Binding-site contacts:
Ligand atom C8 contacts residue THR15 of chain 1.A at 3.9 Å.
Ligand atom N2 contacts residue ASN23 of chain 1.A at 4.3 Å.
Ligand atom O5 contacts residue ASN23 of chain 1.A at 3.4 Å (h-bond).
Ligand atom C2 contacts residue ASN23 of chain 1.A at 3.2 Å.
Ligand atom C6 contacts residue ASN23 of chain 1.A at 3.4 Å.
Ligand atom C5 contacts residue ASN23 of chain 1.A at 3.3 Å.
Ligand atom O4 contacts residue ASN23 of chain 1.A at 3.6 Å.
Ligand atom O1 contacts residue ASN23 of chain 1.A at 4.0 Å.
Ligand atom O7 contacts residue THR15 of chain 1.A at 3.2 Å (h-bond).
Ligand atom O7 contacts residue ASN23 of chain 1.A at 4.3 Å.
Ligand atom C3 contacts residue ASN23 of chain 1.A at 3.2 Å.
Ligand atom C4 contacts residue ASN23 of chain 1.A at 2.6 Å.
Ligand atom C1 contacts residue ASN23 of chain 1.A at 3.8 Å.
Ligand atom C7 contacts residue THR15 of chain 1.A at 3.8 Å.
Ligand atom C7 contacts residue ASN23 of chain 1.A at 4.2 Å.
Ligand atom C8 contacts residue THR13 of chain 1.A at 3.5 Å.
Ligand atom O3 contacts residue ASN23 of chain 1.A at 3.2 Å (h-bond).

Sequence of chain 1.A:
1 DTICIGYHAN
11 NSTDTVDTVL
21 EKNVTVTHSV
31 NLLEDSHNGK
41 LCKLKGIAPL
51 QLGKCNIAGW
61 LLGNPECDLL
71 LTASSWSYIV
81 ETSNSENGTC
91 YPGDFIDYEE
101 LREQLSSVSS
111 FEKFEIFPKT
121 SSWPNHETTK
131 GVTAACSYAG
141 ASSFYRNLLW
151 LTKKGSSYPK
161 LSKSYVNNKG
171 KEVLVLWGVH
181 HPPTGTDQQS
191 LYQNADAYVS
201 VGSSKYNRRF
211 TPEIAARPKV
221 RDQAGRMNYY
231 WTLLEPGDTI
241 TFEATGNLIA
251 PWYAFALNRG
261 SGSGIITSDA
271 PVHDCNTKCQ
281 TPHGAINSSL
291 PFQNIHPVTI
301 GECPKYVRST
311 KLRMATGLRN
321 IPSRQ

This protein binds this small molecule.
Small molecule (SMILES): CC(=O)N[C@@H]1[C@@H](O)[C@H](O)[C@@H](CO)O[C@H]1O